This protein binds this small molecule.
Small molecule (SMILES): O=C(Nc1ccccc1)c1ccccc1[SeH]

Sequence of chain 1.A:
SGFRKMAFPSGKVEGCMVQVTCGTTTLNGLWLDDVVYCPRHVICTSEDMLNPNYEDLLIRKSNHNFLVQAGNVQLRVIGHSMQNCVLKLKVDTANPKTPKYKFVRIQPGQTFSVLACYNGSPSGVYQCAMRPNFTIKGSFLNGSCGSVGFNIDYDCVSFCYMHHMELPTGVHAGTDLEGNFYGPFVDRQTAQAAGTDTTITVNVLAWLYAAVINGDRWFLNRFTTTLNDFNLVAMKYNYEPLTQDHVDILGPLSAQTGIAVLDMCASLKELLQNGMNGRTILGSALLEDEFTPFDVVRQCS

Binding-site contacts:
Ligand atom C03 contacts residue MET49 of chain 1.A at 4.3 Å (hydrophobic).
Ligand atom C03 contacts residue GLN189 of chain 1.A at 3.8 Å.
Ligand atom C04 contacts residue ARG188 of chain 1.A at 4.2 Å.
Ligand atom C02 contacts residue GLN189 of chain 1.A at 3.9 Å.
Ligand atom C02 contacts residue HIS41 of chain 1.A at 4.4 Å.
Ligand atom C04 contacts residue TYR54 of chain 1.A at 4.5 Å (hydrophobic).
Ligand atom C03 contacts residue TYR54 of chain 1.A at 4.2 Å (hydrophobic).
Ligand atom C07 contacts residue HIS41 of chain 1.A at 4.5 Å.
Ligand atom C07 contacts residue GLN189 of chain 1.A at 3.7 Å.
Ligand atom C08 contacts residue GLN189 of chain 1.A at 3.8 Å.
Ligand atom SE1 contacts residue CYS44 of chain 1.A at 2.2 Å.
Ligand atom C02 contacts residue CYS44 of chain 1.A at 3.8 Å (hydrophobic).
Ligand atom SE1 contacts residue THR45 of chain 1.A at 3.9 Å.
Ligand atom SE1 contacts residue MET49 of chain 1.A at 3.6 Å.
Ligand atom C04 contacts residue GLN189 of chain 1.A at 3.7 Å.
Ligand atom C06 contacts residue GLN189 of chain 1.A at 3.2 Å.
Ligand atom C05 contacts residue GLN189 of chain 1.A at 3.3 Å.
Ligand atom C03 contacts residue HIS41 of chain 1.A at 4.0 Å.
Ligand atom C04 contacts residue HIS41 of chain 1.A at 4.3 Å.
Ligand atom C03 contacts residue ASP187 of chain 1.A at 4.2 Å.
Ligand atom C02 contacts residue MET49 of chain 1.A at 4.1 Å (hydrophobic).
Ligand atom C04 contacts residue ASP187 of chain 1.A at 3.8 Å.
Ligand atom C03 contacts residue CYS44 of chain 1.A at 4.0 Å (hydrophobic).